The small molecule below binds the protein below.
Small molecule (SMILES): CC(=O)N[C@H]1[C@H](O[C@H]2[C@H](O)[C@@H](NC(C)=O)CO[C@@H]2CO)O[C@H](CO)[C@@H](O[C@@H]2O[C@H](CO)[C@@H](O)[C@H](O)[C@@H]2O)[C@@H]1O

Sequence of chain 1.E:
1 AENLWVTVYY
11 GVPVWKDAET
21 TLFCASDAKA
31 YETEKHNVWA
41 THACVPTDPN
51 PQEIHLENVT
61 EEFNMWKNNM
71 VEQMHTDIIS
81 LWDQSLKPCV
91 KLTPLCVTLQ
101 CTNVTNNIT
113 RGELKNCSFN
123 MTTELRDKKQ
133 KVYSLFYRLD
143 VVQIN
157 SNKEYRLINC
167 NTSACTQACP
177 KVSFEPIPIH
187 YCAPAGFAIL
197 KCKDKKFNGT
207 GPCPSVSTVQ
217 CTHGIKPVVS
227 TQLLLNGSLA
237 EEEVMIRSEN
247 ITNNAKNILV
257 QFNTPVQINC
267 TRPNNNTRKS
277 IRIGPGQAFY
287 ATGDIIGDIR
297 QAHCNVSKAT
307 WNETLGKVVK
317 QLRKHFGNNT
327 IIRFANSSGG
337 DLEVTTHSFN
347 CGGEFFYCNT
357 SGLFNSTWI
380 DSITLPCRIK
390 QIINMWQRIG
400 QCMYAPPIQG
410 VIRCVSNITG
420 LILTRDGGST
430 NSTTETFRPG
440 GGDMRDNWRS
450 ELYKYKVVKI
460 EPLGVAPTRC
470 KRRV

Binding-site contacts:
Ligand atom C3 contacts residue NAG1 of chain 1.FA at 3.9 Å.
Ligand atom O7 contacts residue NAG2 of chain 1.FA at 4.5 Å.
Ligand atom C1 contacts residue NAG2 of chain 1.FA at 4.2 Å.
Ligand atom C4 contacts residue ASN355 of chain 1.E at 4.2 Å.
Ligand atom N2 contacts residue NAG2 of chain 1.FA at 4.2 Å.
Ligand atom C5 contacts residue SER357 of chain 1.E at 4.5 Å.
Ligand atom C8 contacts residue MAN4 of chain 1.FA at 4.3 Å.
Ligand atom C3 contacts residue NAG2 of chain 1.FA at 4.3 Å.
Ligand atom N2 contacts residue NAG1 of chain 1.FA at 2.9 Å (h-bond).
Ligand atom C1 contacts residue NAG1 of chain 1.FA at 3.7 Å.
Ligand atom C7 contacts residue ASN355 of chain 1.E at 4.0 Å.
Ligand atom O6 contacts residue NAG1 of chain 1.FA at 3.5 Å (h-bond).
Ligand atom O3 contacts residue NAG2 of chain 1.FA at 3.4 Å.
Ligand atom O4 contacts residue NAG2 of chain 1.FA at 3.7 Å.
Ligand atom O5 contacts residue ASN355 of chain 1.E at 2.3 Å (h-bond).
Ligand atom O5 contacts residue NAG1 of chain 1.FA at 4.0 Å.
Ligand atom C2 contacts residue NAG1 of chain 1.FA at 3.8 Å.
Ligand atom O5 contacts residue SER357 of chain 1.E at 4.1 Å.
Ligand atom O3 contacts residue NAG1 of chain 1.FA at 4.2 Å.
Ligand atom O6 contacts residue MAN4 of chain 1.FA at 4.5 Å.
Ligand atom C8 contacts residue NAG1 of chain 1.FA at 3.6 Å.
Ligand atom C2 contacts residue ASN355 of chain 1.E at 2.5 Å.
Ligand atom C8 contacts residue NAG2 of chain 1.FA at 4.2 Å.
Ligand atom C3 contacts residue ASN355 of chain 1.E at 3.8 Å.
Ligand atom C1 contacts residue SER357 of chain 1.E at 3.9 Å.
Ligand atom C5 contacts residue NAG1 of chain 1.FA at 4.4 Å.
Ligand atom C7 contacts residue NAG1 of chain 1.FA at 3.7 Å.
Ligand atom O4 contacts residue NAG1 of chain 1.FA at 3.8 Å.
Ligand atom C1 contacts residue ASN355 of chain 1.E at 1.4 Å.
Ligand atom N2 contacts residue ASN355 of chain 1.E at 3.0 Å (h-bond).
Ligand atom C5 contacts residue ASN355 of chain 1.E at 3.7 Å.